Binding-site contacts:
Ligand atom C9 contacts residue GLN280 of chain 1.C at 4.0 Å.
Ligand atom N12 contacts residue MET267 of chain 1.C at 3.0 Å (h-bond).
Ligand atom C6 contacts residue PHE283 of chain 1.C at 4.1 Å (hydrophobic).
Ligand atom N12 contacts residue TYR247 of chain 1.C at 4.2 Å.
Ligand atom N4 contacts residue PHE283 of chain 1.C at 3.3 Å.
Ligand atom CL11 contacts residue TYR78 of chain 1.C at 3.7 Å.
Ligand atom C7 contacts residue VAL232 of chain 1.C at 4.0 Å (hydrophobic).
Ligand atom N12 contacts residue PHE283 of chain 1.C at 3.7 Å.
Ligand atom CL11 contacts residue LEU229 of chain 1.C at 4.1 Å.
Ligand atom C2 contacts residue PHE283 of chain 1.C at 3.7 Å (hydrophobic).
Ligand atom N5 contacts residue PHE250 of chain 1.C at 4.2 Å.
Ligand atom C1 contacts residue PHE283 of chain 1.C at 3.5 Å (hydrophobic).
Ligand atom C6 contacts residue ILE246 of chain 1.C at 4.2 Å (hydrophobic).
Ligand atom C7 contacts residue ILE246 of chain 1.C at 4.4 Å (hydrophobic).
Ligand atom N4 contacts residue PHE250 of chain 1.C at 4.3 Å.
Ligand atom C10 contacts residue SER231 of chain 1.C at 4.1 Å.
Ligand atom C9 contacts residue PHE250 of chain 1.C at 3.9 Å (hydrophobic).
Ligand atom C3 contacts residue PHE283 of chain 1.C at 3.8 Å (hydrophobic).
Ligand atom C8 contacts residue PHE283 of chain 1.C at 3.3 Å (hydrophobic).
Ligand atom C8 contacts residue PHE250 of chain 1.C at 4.0 Å (hydrophobic).
Ligand atom N5 contacts residue PHE283 of chain 1.C at 3.6 Å.
Ligand atom CL11 contacts residue VAL232 of chain 1.C at 4.2 Å.
Ligand atom C10 contacts residue VAL232 of chain 1.C at 3.7 Å (hydrophobic).
Ligand atom CL11 contacts residue SER231 of chain 1.C at 3.3 Å.
Ligand atom C9 contacts residue MET267 of chain 1.C at 4.1 Å (hydrophobic).
Ligand atom C7 contacts residue SER231 of chain 1.C at 4.2 Å.
Ligand atom C2 contacts residue ILE246 of chain 1.C at 4.5 Å (hydrophobic).
Ligand atom N12 contacts residue GLN280 of chain 1.C at 4.0 Å.
Ligand atom C3 contacts residue ILE246 of chain 1.C at 4.4 Å (hydrophobic).
Ligand atom C10 contacts residue PHE283 of chain 1.C at 4.4 Å (hydrophobic).
Ligand atom N5 contacts residue GLN280 of chain 1.C at 3.0 Å (h-bond).
Ligand atom C10 contacts residue GLN280 of chain 1.C at 4.3 Å.
Ligand atom C10 contacts residue ILE246 of chain 1.C at 4.3 Å (hydrophobic).
Ligand atom C9 contacts residue PHE283 of chain 1.C at 3.4 Å (hydrophobic).
Ligand atom C2 contacts residue GLN280 of chain 1.C at 3.8 Å.
Ligand atom C6 contacts residue GLN280 of chain 1.C at 3.4 Å.
Ligand atom N12 contacts residue PHE250 of chain 1.C at 4.1 Å.
Ligand atom C7 contacts residue PHE283 of chain 1.C at 4.2 Å (hydrophobic).
Ligand atom C1 contacts residue ILE246 of chain 1.C at 4.4 Å (hydrophobic).
Ligand atom C6 contacts residue VAL232 of chain 1.C at 4.4 Å (hydrophobic).

A small-molecule ligand and the protein it binds are described below.
Small molecule (SMILES): Nc1cnc2cc(Cl)ccc2n1

Sequence of chain 1.C:
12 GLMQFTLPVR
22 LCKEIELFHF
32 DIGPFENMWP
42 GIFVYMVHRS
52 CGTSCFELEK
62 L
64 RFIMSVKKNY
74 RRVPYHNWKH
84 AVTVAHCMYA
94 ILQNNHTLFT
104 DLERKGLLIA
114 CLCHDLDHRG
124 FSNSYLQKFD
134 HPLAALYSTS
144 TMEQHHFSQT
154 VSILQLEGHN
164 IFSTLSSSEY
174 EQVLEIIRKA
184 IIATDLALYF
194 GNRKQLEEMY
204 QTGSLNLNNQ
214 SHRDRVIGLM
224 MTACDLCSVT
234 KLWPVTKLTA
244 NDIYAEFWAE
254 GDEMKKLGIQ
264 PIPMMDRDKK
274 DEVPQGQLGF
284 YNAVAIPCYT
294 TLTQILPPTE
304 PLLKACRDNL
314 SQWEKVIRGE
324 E